Sequence of chain 1.B:
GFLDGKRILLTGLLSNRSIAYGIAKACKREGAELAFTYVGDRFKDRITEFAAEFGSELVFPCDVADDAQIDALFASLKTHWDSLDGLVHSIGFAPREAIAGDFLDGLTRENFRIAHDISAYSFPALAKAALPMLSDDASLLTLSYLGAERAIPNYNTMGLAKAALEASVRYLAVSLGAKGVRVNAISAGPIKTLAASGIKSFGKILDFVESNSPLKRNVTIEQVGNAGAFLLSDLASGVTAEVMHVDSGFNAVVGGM

This protein binds this small molecule.
Small molecule (SMILES): CCc1cc(O)c(Oc2cccnc2C)cc1F

Binding-site contacts:
Ligand atom CAB contacts residue NAD1 of chain 1.F at 3.4 Å.
Ligand atom CAF contacts residue GLY93 of chain 1.B at 3.8 Å.
Ligand atom CAN contacts residue MET159 of chain 1.B at 4.1 Å (hydrophobic).
Ligand atom OAD contacts residue NAD1 of chain 1.F at 3.5 Å.
Ligand atom CAO contacts residue PHE94 of chain 1.B at 3.9 Å (hydrophobic).
Ligand atom CAE contacts residue ALA196 of chain 1.B at 3.7 Å (hydrophobic).
Ligand atom CAP contacts residue TYR146 of chain 1.B at 3.9 Å (hydrophobic).
Ligand atom CAP contacts residue NAD1 of chain 1.F at 3.4 Å.
Ligand atom CAL contacts residue TYR156 of chain 1.B at 4.0 Å (hydrophobic).
Ligand atom CAG contacts residue GLY93 of chain 1.B at 3.1 Å.
Ligand atom FAQ contacts residue ALA197 of chain 1.B at 3.1 Å.
Ligand atom CAM contacts residue NAD1 of chain 1.F at 3.4 Å.
Ligand atom CAG contacts residue NAD1 of chain 1.F at 3.9 Å.
Ligand atom CAN contacts residue ILE100 of chain 1.B at 3.9 Å (hydrophobic).
Ligand atom CAH contacts residue NAD1 of chain 1.F at 3.4 Å.
Ligand atom CAL contacts residue NAD1 of chain 1.F at 3.4 Å.
Ligand atom CAC contacts residue NAD1 of chain 1.F at 3.5 Å.
Ligand atom OAA contacts residue TYR156 of chain 1.B at 2.8 Å (h-bond).
Ligand atom NAK contacts residue GLY93 of chain 1.B at 3.5 Å.
Ligand atom CAF contacts residue MET159 of chain 1.B at 4.0 Å (hydrophobic).
Ligand atom NAK contacts residue ALA95 of chain 1.B at 4.0 Å.
Ligand atom NAK contacts residue PHE94 of chain 1.B at 3.5 Å.
Ligand atom CAR contacts residue ILE200 of chain 1.B at 4.1 Å (hydrophobic).
Ligand atom CAO contacts residue MET159 of chain 1.B at 4.0 Å (hydrophobic).
Ligand atom CAH contacts residue TYR146 of chain 1.B at 4.0 Å (hydrophobic).
Ligand atom CAR contacts residue TYR146 of chain 1.B at 3.9 Å (hydrophobic).
Ligand atom FAQ contacts residue PHE203 of chain 1.B at 3.3 Å.
Ligand atom CAI contacts residue NAD1 of chain 1.F at 3.7 Å.
Ligand atom CAF contacts residue ALA196 of chain 1.B at 3.7 Å (hydrophobic).
Ligand atom CAI contacts residue ALA197 of chain 1.B at 4.0 Å (hydrophobic).
Ligand atom FAQ contacts residue NAD1 of chain 1.F at 3.5 Å.
Ligand atom FAQ contacts residue ILE200 of chain 1.B at 3.8 Å.
Ligand atom OAD contacts residue ALA196 of chain 1.B at 3.7 Å.
Ligand atom OAA contacts residue NAD1 of chain 1.F at 3.0 Å (h-bond).
Ligand atom CAH contacts residue TYR156 of chain 1.B at 3.3 Å (hydrophobic).
Ligand atom NAK contacts residue MET159 of chain 1.B at 3.9 Å.
Ligand atom OAA contacts residue LYS163 of chain 1.B at 3.3 Å.
Ligand atom CAG contacts residue ALA196 of chain 1.B at 3.6 Å (hydrophobic).
Ligand atom CAB contacts residue TYR156 of chain 1.B at 3.6 Å (hydrophobic).
Ligand atom CAO contacts residue ALA95 of chain 1.B at 3.7 Å (hydrophobic).